Sequence of chain 1.B:
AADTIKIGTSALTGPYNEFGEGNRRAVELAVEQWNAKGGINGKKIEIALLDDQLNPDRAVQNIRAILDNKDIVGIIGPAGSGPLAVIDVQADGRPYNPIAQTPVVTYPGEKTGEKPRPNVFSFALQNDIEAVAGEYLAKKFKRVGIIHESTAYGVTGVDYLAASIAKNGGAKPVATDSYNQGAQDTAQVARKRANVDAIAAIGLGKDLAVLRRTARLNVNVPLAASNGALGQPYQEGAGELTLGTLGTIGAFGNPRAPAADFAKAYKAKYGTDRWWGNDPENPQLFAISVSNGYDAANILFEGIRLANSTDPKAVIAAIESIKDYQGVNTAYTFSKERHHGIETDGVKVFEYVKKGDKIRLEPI

A protein and the small-molecule ligand that binds it are described below.
Small molecule (SMILES): O=C(O)c1cccc(O)c1

Binding-site contacts:
Ligand atom C1 contacts residue ALA130 of chain 1.B at 4.3 Å (hydrophobic).
Ligand atom C4 contacts residue GLY262 of chain 1.B at 4.1 Å.
Ligand atom C1 contacts residue GLN131 of chain 1.B at 4.4 Å.
Ligand atom C6 contacts residue GLY107 of chain 1.B at 4.0 Å.
Ligand atom O3 contacts residue GLN131 of chain 1.B at 2.6 Å (h-bond).
Ligand atom O2' contacts residue TYR184 of chain 1.B at 3.4 Å.
Ligand atom C6 contacts residue ILE129 of chain 1.B at 4.2 Å (hydrophobic).
Ligand atom C1' contacts residue GLN131 of chain 1.B at 3.8 Å.
Ligand atom C1' contacts residue ALA130 of chain 1.B at 3.9 Å (hydrophobic).
Ligand atom C4 contacts residue LEU237 of chain 1.B at 3.7 Å (hydrophobic).
Ligand atom O1' contacts residue GLY107 of chain 1.B at 3.5 Å.
Ligand atom C2 contacts residue ILE129 of chain 1.B at 4.0 Å (hydrophobic).
Ligand atom O1' contacts residue SER108 of chain 1.B at 2.7 Å (h-bond).
Ligand atom C3 contacts residue GLN131 of chain 1.B at 3.6 Å.
Ligand atom O3 contacts residue ILE325 of chain 1.B at 3.2 Å.
Ligand atom O3 contacts residue TYR184 of chain 1.B at 3.9 Å.
Ligand atom C4 contacts residue PHE45 of chain 1.B at 3.5 Å (hydrophobic).
Ligand atom C5 contacts residue LEU237 of chain 1.B at 3.5 Å (hydrophobic).
Ligand atom C5 contacts residue ILE129 of chain 1.B at 3.7 Å (hydrophobic).
Ligand atom C3 contacts residue LEU237 of chain 1.B at 4.4 Å (hydrophobic).
Ligand atom C3 contacts residue TYR184 of chain 1.B at 4.1 Å (hydrophobic).
Ligand atom C1 contacts residue TYR184 of chain 1.B at 3.9 Å (hydrophobic).
Ligand atom C1' contacts residue SER108 of chain 1.B at 3.5 Å.
Ligand atom O2' contacts residue ALA130 of chain 1.B at 3.4 Å.
Ligand atom C3 contacts residue GLY262 of chain 1.B at 4.1 Å.
Ligand atom O2' contacts residue THR132 of chain 1.B at 4.0 Å.
Ligand atom C2 contacts residue TYR184 of chain 1.B at 3.7 Å (hydrophobic).
Ligand atom O3 contacts residue ILE129 of chain 1.B at 4.0 Å.
Ligand atom C1' contacts residue TYR184 of chain 1.B at 3.4 Å (hydrophobic).
Ligand atom C4 contacts residue ILE129 of chain 1.B at 3.4 Å (hydrophobic).
Ligand atom C6 contacts residue LEU237 of chain 1.B at 4.0 Å (hydrophobic).
Ligand atom C3 contacts residue ILE129 of chain 1.B at 3.5 Å (hydrophobic).
Ligand atom C2 contacts residue GLN131 of chain 1.B at 3.5 Å.
Ligand atom O1' contacts residue TYR184 of chain 1.B at 3.4 Å.
Ligand atom C5 contacts residue PHE45 of chain 1.B at 3.8 Å (hydrophobic).
Ligand atom O2' contacts residue SER108 of chain 1.B at 2.8 Å (h-bond).
Ligand atom C1' contacts residue GLY107 of chain 1.B at 4.1 Å.
Ligand atom C1 contacts residue ILE129 of chain 1.B at 4.2 Å (hydrophobic).
Ligand atom O2' contacts residue GLN131 of chain 1.B at 2.7 Å (h-bond).
Ligand atom O3 contacts residue GLY262 of chain 1.B at 3.5 Å.